Sequence of chain 1.J:
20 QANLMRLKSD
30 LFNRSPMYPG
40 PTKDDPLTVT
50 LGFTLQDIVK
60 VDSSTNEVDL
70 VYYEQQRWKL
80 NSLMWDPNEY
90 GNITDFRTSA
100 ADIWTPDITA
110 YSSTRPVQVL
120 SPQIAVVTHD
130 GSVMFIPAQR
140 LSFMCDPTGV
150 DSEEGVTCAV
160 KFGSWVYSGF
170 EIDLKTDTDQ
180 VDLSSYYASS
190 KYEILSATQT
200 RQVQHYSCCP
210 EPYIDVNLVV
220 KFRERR

The protein below binds the small molecule below.
Small molecule (SMILES): CC(=O)C1=CCC[C@@H]2CC[C@H]1N2

Sequence of chain 1.F:
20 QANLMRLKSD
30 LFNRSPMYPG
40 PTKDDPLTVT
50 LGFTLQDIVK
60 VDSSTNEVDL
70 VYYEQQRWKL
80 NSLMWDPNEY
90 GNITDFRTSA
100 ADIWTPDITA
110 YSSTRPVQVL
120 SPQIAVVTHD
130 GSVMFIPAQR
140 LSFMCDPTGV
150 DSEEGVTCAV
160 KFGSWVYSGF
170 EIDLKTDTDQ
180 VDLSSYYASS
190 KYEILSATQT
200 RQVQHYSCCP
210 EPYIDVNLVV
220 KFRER

Binding-site contacts:
Ligand atom N5 contacts residue TRP164 of chain 1.F at 2.9 Å (h-bond).
Ligand atom C2 contacts residue TRP164 of chain 1.F at 4.2 Å (hydrophobic).
Ligand atom C8 contacts residue CYS207 of chain 1.F at 3.6 Å (hydrophobic).
Ligand atom C9 contacts residue TYR212 of chain 1.F at 3.6 Å (hydrophobic).
Ligand atom C11 contacts residue TRP164 of chain 1.F at 4.3 Å (hydrophobic).
Ligand atom C11 contacts residue VAL165 of chain 1.F at 4.0 Å (hydrophobic).
Ligand atom C7 contacts residue TYR212 of chain 1.F at 4.0 Å (hydrophobic).
Ligand atom N5 contacts residue TYR110 of chain 1.F at 4.1 Å.
Ligand atom C8 contacts residue TYR205 of chain 1.F at 4.0 Å (hydrophobic).
Ligand atom O12 contacts residue VAL165 of chain 1.F at 3.8 Å.
Ligand atom C10 contacts residue ILE135 of chain 1.J at 3.8 Å (hydrophobic).
Ligand atom C6 contacts residue TRP164 of chain 1.F at 3.2 Å (hydrophobic).
Ligand atom C9 contacts residue CYS207 of chain 1.F at 3.6 Å (hydrophobic).
Ligand atom C11 contacts residue MET133 of chain 1.J at 4.1 Å (hydrophobic).
Ligand atom C11 contacts residue VAL125 of chain 1.J at 4.2 Å (hydrophobic).
Ligand atom C11 contacts residue ILE135 of chain 1.J at 4.3 Å (hydrophobic).
Ligand atom C4 contacts residue ILE135 of chain 1.J at 4.1 Å (hydrophobic).
Ligand atom C7 contacts residue TYR110 of chain 1.F at 3.3 Å (hydrophobic).
Ligand atom C8 contacts residue CYS208 of chain 1.F at 4.3 Å (hydrophobic).
Ligand atom C8 contacts residue TRP164 of chain 1.F at 4.0 Å (hydrophobic).
Ligand atom C3 contacts residue CYS207 of chain 1.F at 4.1 Å (hydrophobic).
Ligand atom C1 contacts residue TYR110 of chain 1.F at 3.6 Å (hydrophobic).
Ligand atom C8 contacts residue TYR212 of chain 1.F at 3.7 Å (hydrophobic).
Ligand atom O12 contacts residue ILE135 of chain 1.J at 3.6 Å.
Ligand atom C10 contacts residue VAL165 of chain 1.F at 4.2 Å (hydrophobic).
Ligand atom O12 contacts residue TRP164 of chain 1.F at 3.9 Å.
Ligand atom C7 contacts residue TRP164 of chain 1.F at 3.5 Å (hydrophobic).
Ligand atom C9 contacts residue TRP164 of chain 1.F at 3.4 Å (hydrophobic).
Ligand atom C11 contacts residue TYR212 of chain 1.F at 3.8 Å (hydrophobic).
Ligand atom C10 contacts residue TRP164 of chain 1.F at 3.6 Å (hydrophobic).
Ligand atom C7 contacts residue TYR205 of chain 1.F at 3.8 Å (hydrophobic).
Ligand atom C2 contacts residue TYR205 of chain 1.F at 4.2 Å (hydrophobic).
Ligand atom C3 contacts residue ILE135 of chain 1.J at 4.0 Å (hydrophobic).
Ligand atom C6 contacts residue CYS207 of chain 1.F at 4.1 Å (hydrophobic).
Ligand atom C1 contacts residue TRP164 of chain 1.F at 3.7 Å (hydrophobic).
Ligand atom C9 contacts residue CYS208 of chain 1.F at 4.0 Å (hydrophobic).
Ligand atom C6 contacts residue ILE135 of chain 1.J at 4.0 Å (hydrophobic).
Ligand atom C2 contacts residue TYR72 of chain 1.J at 3.8 Å (hydrophobic).
Ligand atom C4 contacts residue TRP164 of chain 1.F at 3.6 Å (hydrophobic).
Ligand atom C3 contacts residue TYR72 of chain 1.J at 3.8 Å (hydrophobic).